This protein binds this small molecule.
Small molecule (SMILES): CC(=O)N[C@@H]1[C@@H](O[C@@H]2O[C@H](CO)[C@H](O)[C@H](O[C@]3(C(=O)O)C[C@H](O)[C@@H](NC(C)=O)[C@H]([C@H](O)[C@H](O)CO)O3)[C@H]2O)[C@H](O)[C@@H](CO[C@]2(C(=O)O)C[C@H](O)[C@@H](NC(C)=O)[C@H]([C@H](O)[C@H](O)CO)O2)O[C@H]1O

Sequence of chain 1.B:
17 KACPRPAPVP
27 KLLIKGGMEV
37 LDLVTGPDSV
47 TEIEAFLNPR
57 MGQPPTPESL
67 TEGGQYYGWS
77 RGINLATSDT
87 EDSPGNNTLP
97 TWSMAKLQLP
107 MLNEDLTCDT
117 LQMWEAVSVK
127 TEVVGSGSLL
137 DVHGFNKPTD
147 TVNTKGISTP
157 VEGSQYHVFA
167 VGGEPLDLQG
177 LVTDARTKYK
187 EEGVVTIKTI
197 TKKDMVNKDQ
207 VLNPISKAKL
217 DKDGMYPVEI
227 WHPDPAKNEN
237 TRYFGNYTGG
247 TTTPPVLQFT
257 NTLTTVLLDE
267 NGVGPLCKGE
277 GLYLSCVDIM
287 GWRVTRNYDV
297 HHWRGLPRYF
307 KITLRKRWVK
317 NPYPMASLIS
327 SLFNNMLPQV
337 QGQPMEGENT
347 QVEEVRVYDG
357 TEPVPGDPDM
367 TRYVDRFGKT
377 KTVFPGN

Sequence of chain 1.C:
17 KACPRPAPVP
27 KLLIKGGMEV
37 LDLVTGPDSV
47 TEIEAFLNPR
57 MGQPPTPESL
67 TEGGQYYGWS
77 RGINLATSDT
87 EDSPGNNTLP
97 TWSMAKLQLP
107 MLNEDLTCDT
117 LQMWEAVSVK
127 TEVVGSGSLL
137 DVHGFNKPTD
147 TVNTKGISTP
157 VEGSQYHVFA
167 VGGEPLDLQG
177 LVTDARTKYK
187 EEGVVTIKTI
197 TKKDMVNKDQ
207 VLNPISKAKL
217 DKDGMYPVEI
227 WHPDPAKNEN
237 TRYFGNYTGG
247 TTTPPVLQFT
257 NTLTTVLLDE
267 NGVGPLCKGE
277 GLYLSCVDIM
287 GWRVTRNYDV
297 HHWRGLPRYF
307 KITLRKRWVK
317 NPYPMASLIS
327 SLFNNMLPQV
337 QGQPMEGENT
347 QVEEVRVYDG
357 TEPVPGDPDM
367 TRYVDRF

Binding-site contacts:
Ligand atom O3 contacts residue VAL296 of chain 1.B at 4.0 Å.
Ligand atom O4 contacts residue VAL296 of chain 1.B at 4.0 Å.
Ligand atom C7 contacts residue TYR72 of chain 1.B at 4.3 Å (hydrophobic).
Ligand atom O8 contacts residue TYR72 of chain 1.B at 3.4 Å (h-bond).
Ligand atom C3 contacts residue HIS298 of chain 1.B at 3.4 Å.
Ligand atom C11 contacts residue TYR72 of chain 1.B at 4.0 Å (hydrophobic).
Ligand atom C4 contacts residue GLY78 of chain 1.B at 3.6 Å.
Ligand atom C6 contacts residue ASN93 of chain 1.B at 3.2 Å.
Ligand atom C2 contacts residue GLY78 of chain 1.B at 4.1 Å.
Ligand atom N5 contacts residue TYR72 of chain 1.B at 3.1 Å (h-bond).
Ligand atom C1 contacts residue ARG77 of chain 1.B at 3.4 Å.
Ligand atom C4 contacts residue TYR72 of chain 1.B at 4.1 Å (hydrophobic).
Ligand atom C4 contacts residue HIS298 of chain 1.B at 3.4 Å.
Ligand atom O1B contacts residue ASN80 of chain 1.B at 4.3 Å.
Ligand atom C1 contacts residue TYR72 of chain 1.B at 4.1 Å (hydrophobic).
Ligand atom O1A contacts residue TYR72 of chain 1.B at 3.4 Å.
Ligand atom O4 contacts residue ILE79 of chain 1.B at 3.6 Å (h-bond).
Ligand atom C10 contacts residue TYR72 of chain 1.B at 4.1 Å (hydrophobic).
Ligand atom O1A contacts residue GLY78 of chain 1.B at 4.0 Å.
Ligand atom O4 contacts residue HIS298 of chain 1.B at 2.9 Å (h-bond).
Ligand atom C11 contacts residue ASP85 of chain 1.C at 4.0 Å.
Ligand atom C3 contacts residue GLY78 of chain 1.B at 3.9 Å.
Ligand atom O1B contacts residue SER89 of chain 1.B at 4.1 Å.
Ligand atom O4 contacts residue THR291 of chain 1.B at 3.1 Å.
Ligand atom O1B contacts residue ARG77 of chain 1.B at 3.1 Å (salt-bridge).
Ligand atom O4 contacts residue GLY78 of chain 1.B at 3.0 Å.
Ligand atom O3 contacts residue GLY78 of chain 1.B at 3.4 Å.
Ligand atom C3 contacts residue ARG77 of chain 1.B at 3.9 Å.
Ligand atom O6 contacts residue ASN93 of chain 1.B at 3.2 Å (h-bond).
Ligand atom C5 contacts residue ASN93 of chain 1.B at 4.3 Å.
Ligand atom C5 contacts residue TYR72 of chain 1.B at 3.9 Å (hydrophobic).
Ligand atom C3 contacts residue VAL296 of chain 1.B at 3.5 Å (hydrophobic).
Ligand atom O1B contacts residue TYR72 of chain 1.B at 4.2 Å.
Ligand atom C3 contacts residue GLY78 of chain 1.B at 4.1 Å.
Ligand atom C8 contacts residue ARG77 of chain 1.B at 4.3 Å.
Ligand atom C4 contacts residue ARG77 of chain 1.B at 4.0 Å.
Ligand atom C6 contacts residue TYR72 of chain 1.B at 4.0 Å (hydrophobic).
Ligand atom O8 contacts residue ARG77 of chain 1.B at 3.4 Å (salt-bridge).
Ligand atom O4 contacts residue ASN80 of chain 1.B at 4.2 Å.
Ligand atom O1A contacts residue ARG77 of chain 1.B at 2.9 Å (salt-bridge).